Sequence of chain 1.F:
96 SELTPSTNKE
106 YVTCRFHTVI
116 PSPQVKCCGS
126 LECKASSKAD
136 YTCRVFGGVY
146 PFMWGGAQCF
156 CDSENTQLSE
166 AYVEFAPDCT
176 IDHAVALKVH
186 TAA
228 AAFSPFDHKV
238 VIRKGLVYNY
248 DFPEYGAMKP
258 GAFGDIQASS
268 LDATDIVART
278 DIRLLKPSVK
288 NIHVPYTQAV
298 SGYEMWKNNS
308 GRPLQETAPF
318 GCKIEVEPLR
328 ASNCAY

Binding-site contacts:
Ligand atom C1 contacts residue ASN306 of chain 1.F at 4.2 Å.
Ligand atom C7 contacts residue ASN305 of chain 1.F at 3.3 Å.
Ligand atom C4 contacts residue ASN305 of chain 1.F at 4.2 Å.
Ligand atom O5 contacts residue ASN306 of chain 1.F at 3.6 Å (h-bond).
Ligand atom C5 contacts residue ASN306 of chain 1.F at 4.4 Å.
Ligand atom C6 contacts residue ASN306 of chain 1.F at 4.3 Å.
Ligand atom C1 contacts residue ASN305 of chain 1.F at 1.4 Å.
Ligand atom N2 contacts residue ASN305 of chain 1.F at 2.9 Å (h-bond).
Ligand atom C2 contacts residue ASN305 of chain 1.F at 2.5 Å.
Ligand atom O5 contacts residue ASN305 of chain 1.F at 2.4 Å (h-bond).
Ligand atom O7 contacts residue ASN305 of chain 1.F at 3.0 Å (h-bond).
Ligand atom C3 contacts residue ASN305 of chain 1.F at 3.8 Å.
Ligand atom C5 contacts residue ASN305 of chain 1.F at 3.6 Å.

A protein and the small-molecule ligand that binds it are described below.
Small molecule (SMILES): CC(=O)N[C@@H]1[C@@H](O)[C@H](O)[C@@H](CO)O[C@H]1O